Binding-site contacts:
Ligand atom CAY contacts residue MET122 of chain 1.A at 3.8 Å (hydrophobic).
Ligand atom OAG contacts residue HIS51 of chain 1.A at 2.7 Å.
Ligand atom NBD contacts residue ALA48 of chain 1.A at 3.6 Å.
Ligand atom CBA contacts residue LEU208 of chain 1.A at 3.7 Å (hydrophobic).
Ligand atom CAX contacts residue LEU208 of chain 1.A at 3.5 Å (hydrophobic).
Ligand atom CAD contacts residue LEU44 of chain 1.A at 3.3 Å (hydrophobic).
Ligand atom CAA contacts residue MET209 of chain 1.A at 3.8 Å (hydrophobic).
Ligand atom NBD contacts residue LEU208 of chain 1.A at 3.3 Å (h-bond).
Ligand atom CAT contacts residue PHE86 of chain 1.A at 3.6 Å (hydrophobic).
Ligand atom CAA contacts residue VAL52 of chain 1.A at 3.5 Å (hydrophobic).
Ligand atom CBA contacts residue ALA48 of chain 1.A at 3.4 Å (hydrophobic).
Ligand atom CLH contacts residue MET85 of chain 1.A at 3.7 Å.
Ligand atom CAP contacts residue MET85 of chain 1.A at 3.9 Å (hydrophobic).
Ligand atom CAA contacts residue LEU208 of chain 1.A at 3.4 Å (hydrophobic).
Ligand atom CLH contacts residue ALA205 of chain 1.A at 3.7 Å.
Ligand atom CAC contacts residue SER89 of chain 1.A at 3.9 Å.
Ligand atom CAX contacts residue ALA48 of chain 1.A at 3.9 Å (hydrophobic).
Ligand atom CAV contacts residue HIS51 of chain 1.A at 3.9 Å.
Ligand atom CAA contacts residue TRP211 of chain 1.A at 3.7 Å (hydrophobic).
Ligand atom CAA contacts residue ARG212 of chain 1.A at 3.9 Å.
Ligand atom CAM contacts residue SER89 of chain 1.A at 3.7 Å.
Ligand atom CAK contacts residue ILE119 of chain 1.A at 3.6 Å (hydrophobic).
Ligand atom CAR contacts residue LEU208 of chain 1.A at 3.7 Å (hydrophobic).
Ligand atom OAF contacts residue ALA205 of chain 1.A at 3.5 Å.
Ligand atom CAV contacts residue SER89 of chain 1.A at 3.6 Å.
Ligand atom CAL contacts residue MET122 of chain 1.A at 3.8 Å (hydrophobic).
Ligand atom CAB contacts residue TRP211 of chain 1.A at 3.8 Å (hydrophobic).
Ligand atom CLH contacts residue MET209 of chain 1.A at 3.4 Å.
Ligand atom CAQ contacts residue MET85 of chain 1.A at 3.7 Å (hydrophobic).
Ligand atom CAO contacts residue MET122 of chain 1.A at 3.7 Å (hydrophobic).
Ligand atom CLI contacts residue LEU208 of chain 1.A at 3.6 Å.
Ligand atom CAB contacts residue ALA48 of chain 1.A at 3.9 Å (hydrophobic).
Ligand atom CAJ contacts residue ILE119 of chain 1.A at 3.5 Å (hydrophobic).
Ligand atom CAL contacts residue TYR126 of chain 1.A at 3.3 Å (hydrophobic).
Ligand atom CAB contacts residue THR45 of chain 1.A at 3.8 Å.
Ligand atom CAM contacts residue MET85 of chain 1.A at 3.7 Å (hydrophobic).
Ligand atom CAR contacts residue ALA48 of chain 1.A at 3.4 Å (hydrophobic).
Ligand atom CAD contacts residue MET47 of chain 1.A at 3.9 Å (hydrophobic).
Ligand atom CAB contacts residue LEU208 of chain 1.A at 3.6 Å (hydrophobic).
Ligand atom CAO contacts residue TYR126 of chain 1.A at 3.2 Å (hydrophobic).

Sequence of chain 1.A:
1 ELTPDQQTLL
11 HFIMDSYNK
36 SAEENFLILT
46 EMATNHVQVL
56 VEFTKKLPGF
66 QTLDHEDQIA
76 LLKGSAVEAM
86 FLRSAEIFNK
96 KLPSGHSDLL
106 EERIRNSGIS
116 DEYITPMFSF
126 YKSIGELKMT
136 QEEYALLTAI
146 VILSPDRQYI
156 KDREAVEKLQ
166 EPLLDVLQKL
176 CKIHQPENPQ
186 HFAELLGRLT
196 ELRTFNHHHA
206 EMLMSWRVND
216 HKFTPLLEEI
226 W

This small molecule binds to this protein.
Small molecule (SMILES): CN(C)c1cc(Cl)c(C(=O)N(Cc2ccccc2)c2ccc(O)c(C(C)(C)C)c2)c(Cl)c1